Sequence of chain 1.B:
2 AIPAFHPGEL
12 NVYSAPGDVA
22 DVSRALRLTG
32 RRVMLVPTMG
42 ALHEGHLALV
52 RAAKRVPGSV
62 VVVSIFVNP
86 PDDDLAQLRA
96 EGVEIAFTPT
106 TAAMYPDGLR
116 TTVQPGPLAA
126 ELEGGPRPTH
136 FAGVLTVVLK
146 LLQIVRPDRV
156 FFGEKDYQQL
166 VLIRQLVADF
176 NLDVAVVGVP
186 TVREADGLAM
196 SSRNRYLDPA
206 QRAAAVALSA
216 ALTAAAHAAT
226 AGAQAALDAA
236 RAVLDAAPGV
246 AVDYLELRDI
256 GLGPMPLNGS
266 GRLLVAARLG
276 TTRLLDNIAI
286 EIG

This protein binds this small molecule.
Small molecule (SMILES): O=C(O)[C@@H]1COc2ccccc2O1

Binding-site contacts:
Ligand atom CAF contacts residue VAL143 of chain 1.B at 4.2 Å (hydrophobic).
Ligand atom OAB contacts residue HIS47 of chain 1.B at 3.3 Å (h-bond).
Ligand atom CAJ contacts residue THR39 of chain 1.B at 4.3 Å.
Ligand atom CAK contacts residue MET40 of chain 1.B at 3.7 Å (hydrophobic).
Ligand atom CAM contacts residue 15N1 of chain 1.J at 0.3 Å.
Ligand atom CAE contacts residue MET40 of chain 1.B at 3.7 Å (hydrophobic).
Ligand atom CAC contacts residue PRO38 of chain 1.B at 3.8 Å (hydrophobic).
Ligand atom CAD contacts residue PRO38 of chain 1.B at 4.1 Å (hydrophobic).
Ligand atom OAB contacts residue 15N1 of chain 1.J at 0.1 Å (h-bond).
Ligand atom OAH contacts residue PRO38 of chain 1.B at 3.6 Å.
Ligand atom OAH contacts residue 15N1 of chain 1.J at 0.1 Å (h-bond).
Ligand atom CAK contacts residue PRO38 of chain 1.B at 3.5 Å (hydrophobic).
Ligand atom CAJ contacts residue 15N1 of chain 1.J at 0.7 Å.
Ligand atom OAI contacts residue 15N1 of chain 1.J at 0.1 Å (h-bond).
Ligand atom OAH contacts residue THR39 of chain 1.B at 3.3 Å.
Ligand atom CAL contacts residue 15N1 of chain 1.J at 0.1 Å.
Ligand atom CAF contacts residue 15N1 of chain 1.J at 0.1 Å.
Ligand atom OAB contacts residue MET40 of chain 1.B at 2.7 Å (h-bond).
Ligand atom OAI contacts residue GLN164 of chain 1.B at 2.9 Å (h-bond).
Ligand atom CAF contacts residue GLN164 of chain 1.B at 3.5 Å.
Ligand atom CAF contacts residue PHE157 of chain 1.B at 3.8 Å (hydrophobic).
Ligand atom CAD contacts residue PHE157 of chain 1.B at 4.2 Å (hydrophobic).
Ligand atom OAA contacts residue 15N1 of chain 1.J at 0.2 Å (h-bond).
Ligand atom CAC contacts residue 15N1 of chain 1.J at 0.1 Å.
Ligand atom CAD contacts residue VAL143 of chain 1.B at 3.6 Å (hydrophobic).
Ligand atom CAJ contacts residue PRO38 of chain 1.B at 4.3 Å (hydrophobic).
Ligand atom CAE contacts residue 15N1 of chain 1.J at 0.2 Å.
Ligand atom CAJ contacts residue MET40 of chain 1.B at 3.8 Å (hydrophobic).
Ligand atom CAL contacts residue GLN164 of chain 1.B at 3.7 Å.
Ligand atom CAE contacts residue PRO38 of chain 1.B at 3.7 Å (hydrophobic).
Ligand atom CAM contacts residue PRO38 of chain 1.B at 4.2 Å (hydrophobic).
Ligand atom CAE contacts residue THR39 of chain 1.B at 3.6 Å.
Ligand atom OAA contacts residue HIS47 of chain 1.B at 3.1 Å (h-bond).
Ligand atom OAH contacts residue MET40 of chain 1.B at 3.1 Å.
Ligand atom CAL contacts residue PRO38 of chain 1.B at 4.0 Å (hydrophobic).
Ligand atom CAD contacts residue 15N1 of chain 1.J at 0.1 Å.
Ligand atom CAK contacts residue THR39 of chain 1.B at 3.9 Å.
Ligand atom CAK contacts residue 15N1 of chain 1.J at 0.1 Å.
Ligand atom CAM contacts residue GLN164 of chain 1.B at 3.9 Å.
Ligand atom OAB contacts residue THR39 of chain 1.B at 3.6 Å.